The protein below binds the small molecule below.
Small molecule (SMILES): CC(C)C[C@H](N[C@H](O)[C@@H]1CCCN1C(=O)CNC(=O)[C@H](CCCCN)NC(=O)[C@@H](N)CC(C)C)C(=O)O

Sequence of chain 1.A:
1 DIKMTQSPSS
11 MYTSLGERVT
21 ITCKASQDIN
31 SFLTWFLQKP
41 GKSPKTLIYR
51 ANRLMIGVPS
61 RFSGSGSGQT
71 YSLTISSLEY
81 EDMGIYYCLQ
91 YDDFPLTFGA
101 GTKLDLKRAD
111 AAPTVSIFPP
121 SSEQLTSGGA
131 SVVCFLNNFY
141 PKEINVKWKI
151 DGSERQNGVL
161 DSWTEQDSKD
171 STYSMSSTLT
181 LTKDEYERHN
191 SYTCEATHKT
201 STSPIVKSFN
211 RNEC

Sequence of chain 1.B:
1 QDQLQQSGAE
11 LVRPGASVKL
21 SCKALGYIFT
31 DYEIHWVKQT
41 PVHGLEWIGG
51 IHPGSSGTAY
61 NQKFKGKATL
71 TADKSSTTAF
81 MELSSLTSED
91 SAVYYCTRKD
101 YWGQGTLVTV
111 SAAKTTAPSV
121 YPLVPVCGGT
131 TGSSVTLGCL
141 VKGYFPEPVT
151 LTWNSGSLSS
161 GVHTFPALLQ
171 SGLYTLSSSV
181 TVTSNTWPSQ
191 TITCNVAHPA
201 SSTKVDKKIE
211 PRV

Binding-site contacts:
Ligand atom CD2 contacts residue ARG98 of chain 1.B at 4.4 Å.
Ligand atom N contacts residue LYS99 of chain 1.B at 4.0 Å.
Ligand atom CB contacts residue TYR91 of chain 1.A at 4.4 Å (hydrophobic).
Ligand atom C contacts residue GLU33 of chain 1.B at 3.7 Å.
Ligand atom CD2 contacts residue TYR32 of chain 1.B at 3.6 Å (hydrophobic).
Ligand atom N contacts residue GLU33 of chain 1.B at 3.0 Å (salt-bridge).
Ligand atom CD1 contacts residue ASP93 of chain 1.A at 3.7 Å.
Ligand atom CD1 contacts residue ASP100 of chain 1.B at 3.7 Å.
Ligand atom CB contacts residue TYR91 of chain 1.A at 4.2 Å (hydrophobic).
Ligand atom C contacts residue GLU33 of chain 1.B at 4.1 Å.
Ligand atom CB contacts residue PHE94 of chain 1.A at 3.3 Å (hydrophobic).
Ligand atom CG contacts residue HIS52 of chain 1.B at 3.5 Å.
Ligand atom O contacts residue PHE32 of chain 1.A at 4.4 Å.
Ligand atom CA contacts residue GLU33 of chain 1.B at 3.0 Å.
Ligand atom CD contacts residue TYR91 of chain 1.A at 3.9 Å (hydrophobic).
Ligand atom CD contacts residue HIS52 of chain 1.B at 3.8 Å.
Ligand atom OXT contacts residue PHE94 of chain 1.A at 3.8 Å.
Ligand atom CA contacts residue GLU33 of chain 1.B at 4.4 Å.
Ligand atom CD contacts residue GLU33 of chain 1.B at 2.8 Å.
Ligand atom C contacts residue GLU33 of chain 1.B at 4.0 Å.
Ligand atom CB contacts residue PHE32 of chain 1.A at 4.2 Å (hydrophobic).
Ligand atom CG contacts residue ARG98 of chain 1.B at 4.1 Å.
Ligand atom CD1 contacts residue TYR49 of chain 1.A at 4.3 Å (hydrophobic).
Ligand atom CD contacts residue ASP92 of chain 1.A at 4.1 Å.
Ligand atom C contacts residue PHE94 of chain 1.A at 3.9 Å (hydrophobic).
Ligand atom CG contacts residue PHE94 of chain 1.A at 4.0 Å (hydrophobic).
Ligand atom OXT contacts residue GLU33 of chain 1.B at 3.4 Å (salt-bridge).
Ligand atom CB contacts residue GLU33 of chain 1.B at 4.2 Å.
Ligand atom NZ contacts residue ASP92 of chain 1.A at 2.7 Å (salt-bridge).
Ligand atom O contacts residue GLU33 of chain 1.B at 3.4 Å (salt-bridge).
Ligand atom CD1 contacts residue PHE94 of chain 1.A at 3.9 Å (hydrophobic).
Ligand atom CD contacts residue PHE32 of chain 1.A at 4.0 Å (hydrophobic).
Ligand atom CD2 contacts residue ASP100 of chain 1.B at 4.1 Å.
Ligand atom CE contacts residue ASP92 of chain 1.A at 2.9 Å.
Ligand atom N contacts residue GLU33 of chain 1.B at 3.2 Å (salt-bridge).
Ligand atom C contacts residue TYR91 of chain 1.A at 4.2 Å (hydrophobic).
Ligand atom N contacts residue GLU33 of chain 1.B at 4.2 Å.
Ligand atom CG contacts residue ASP100 of chain 1.B at 4.3 Å.
Ligand atom CA contacts residue PHE94 of chain 1.A at 4.2 Å (hydrophobic).
Ligand atom CE contacts residue TYR91 of chain 1.A at 3.9 Å (hydrophobic).